Sequence of chain 26.C:
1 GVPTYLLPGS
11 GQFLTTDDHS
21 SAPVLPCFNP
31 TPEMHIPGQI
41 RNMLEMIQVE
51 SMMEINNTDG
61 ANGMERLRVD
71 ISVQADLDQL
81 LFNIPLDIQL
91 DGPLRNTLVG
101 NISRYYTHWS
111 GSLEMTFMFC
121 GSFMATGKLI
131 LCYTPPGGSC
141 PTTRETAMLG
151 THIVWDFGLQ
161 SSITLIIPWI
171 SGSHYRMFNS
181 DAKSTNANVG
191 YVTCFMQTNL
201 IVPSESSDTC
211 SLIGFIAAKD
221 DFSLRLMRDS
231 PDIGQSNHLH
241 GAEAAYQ

Sequence of chain 26.A:
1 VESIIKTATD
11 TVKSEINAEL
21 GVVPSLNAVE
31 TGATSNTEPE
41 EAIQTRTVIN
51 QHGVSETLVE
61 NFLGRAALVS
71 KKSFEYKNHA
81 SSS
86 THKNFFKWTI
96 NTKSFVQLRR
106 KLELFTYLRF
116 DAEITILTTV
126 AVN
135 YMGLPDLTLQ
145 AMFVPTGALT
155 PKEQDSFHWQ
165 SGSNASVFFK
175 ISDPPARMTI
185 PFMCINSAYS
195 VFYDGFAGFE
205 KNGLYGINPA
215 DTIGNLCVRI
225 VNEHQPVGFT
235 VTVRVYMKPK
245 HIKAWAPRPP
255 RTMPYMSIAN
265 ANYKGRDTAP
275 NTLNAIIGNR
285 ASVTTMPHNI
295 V

This protein binds this small molecule.
Small molecule (SMILES): CC(=O)N[C@@H]1[C@@H](O)[C@H](O[C@@H]2O[C@H](CO)[C@H](O)[C@H](O[C@]3(C(=O)O)C[C@H](O)[C@@H](NC(C)=O)[C@H]([C@H](O)[C@H](O)CO)O3)[C@H]2O)[C@@H](CO)O[C@H]1O

Binding-site contacts:
Ligand atom C4 contacts residue ASP232 of chain 26.C at 3.4 Å.
Ligand atom C2 contacts residue ASP91 of chain 26.C at 3.2 Å.
Ligand atom C5 contacts residue ASN283 of chain 26.A at 3.8 Å.
Ligand atom C3 contacts residue ARG104 of chain 26.C at 3.8 Å.
Ligand atom O3 contacts residue ASP91 of chain 26.C at 3.5 Å.
Ligand atom C4 contacts residue PRO231 of chain 26.C at 3.6 Å (hydrophobic).
Ligand atom O6 contacts residue ASN283 of chain 26.A at 3.0 Å (h-bond).
Ligand atom C6 contacts residue ALA273 of chain 26.A at 3.8 Å (hydrophobic).
Ligand atom C11 contacts residue ASP232 of chain 26.C at 3.6 Å.
Ligand atom O6 contacts residue ALA273 of chain 26.A at 3.7 Å.
Ligand atom C10 contacts residue ASN275 of chain 26.A at 3.3 Å.
Ligand atom O2 contacts residue ASP91 of chain 26.C at 2.5 Å (salt-bridge).
Ligand atom O5 contacts residue ASN283 of chain 26.A at 3.7 Å.
Ligand atom O10 contacts residue ASN275 of chain 26.A at 3.0 Å (h-bond).
Ligand atom C11 contacts residue ILE233 of chain 26.C at 3.6 Å (hydrophobic).
Ligand atom C5 contacts residue PRO231 of chain 26.C at 3.7 Å (hydrophobic).
Ligand atom C1 contacts residue ARG104 of chain 26.C at 3.8 Å.
Ligand atom O6 contacts residue PRO274 of chain 26.A at 3.6 Å.
Ligand atom C6 contacts residue GLY282 of chain 26.A at 3.6 Å.
Ligand atom C4 contacts residue ASN275 of chain 26.A at 3.7 Å.
Ligand atom O6 contacts residue GLY282 of chain 26.A at 3.5 Å.
Ligand atom C11 contacts residue GLY234 of chain 26.C at 3.8 Å.
Ligand atom O4 contacts residue ASN275 of chain 26.A at 3.0 Å (h-bond).
Ligand atom O10 contacts residue ARG270 of chain 26.A at 3.6 Å.
Ligand atom C5 contacts residue GLY282 of chain 26.A at 3.8 Å.
Ligand atom C5 contacts residue PRO274 of chain 26.A at 3.9 Å (hydrophobic).
Ligand atom O4 contacts residue PRO231 of chain 26.C at 3.9 Å.
Ligand atom O2 contacts residue GLY282 of chain 26.A at 3.8 Å.
Ligand atom N5 contacts residue PRO231 of chain 26.C at 3.0 Å (h-bond).
Ligand atom N5 contacts residue ASN275 of chain 26.A at 3.4 Å (h-bond).
Ligand atom O2 contacts residue PRO274 of chain 26.A at 3.4 Å.
Ligand atom O4 contacts residue ASP232 of chain 26.C at 2.8 Å (salt-bridge).
Ligand atom C6 contacts residue ASN283 of chain 26.A at 3.8 Å.
Ligand atom O1B contacts residue ARG104 of chain 26.C at 3.0 Å (salt-bridge).
Ligand atom C1 contacts residue ASN283 of chain 26.A at 3.4 Å.
Ligand atom C5 contacts residue ASN275 of chain 26.A at 3.5 Å.
Ligand atom O7 contacts residue PRO274 of chain 26.A at 3.6 Å.
Ligand atom C10 contacts residue PRO231 of chain 26.C at 3.8 Å (hydrophobic).
Ligand atom C11 contacts residue PRO231 of chain 26.C at 3.5 Å (hydrophobic).
Ligand atom O4 contacts residue ARG95 of chain 26.C at 3.5 Å.